Binding-site contacts:
Ligand atom CD2 contacts residue PLP1 of chain 2.J at 4.0 Å.
Ligand atom CZ2 contacts residue HIS329 of chain 2.B at 3.7 Å.
Ligand atom NE1 contacts residue LYS330 of chain 2.B at 3.9 Å.
Ligand atom NE1 contacts residue PLP1 of chain 2.J at 3.5 Å (h-bond).
Ligand atom CB contacts residue PHE127 of chain 2.A at 3.6 Å (hydrophobic).
Ligand atom CH2 contacts residue LEU336 of chain 2.B at 4.1 Å (hydrophobic).
Ligand atom CZ3 contacts residue PHE104 of chain 2.B at 3.2 Å (hydrophobic).
Ligand atom CH2 contacts residue LYS330 of chain 2.B at 3.6 Å.
Ligand atom CE2 contacts residue VAL125 of chain 2.A at 3.8 Å (hydrophobic).
Ligand atom CD1 contacts residue GLY381 of chain 2.A at 4.1 Å.
Ligand atom CA contacts residue PLP1 of chain 2.J at 3.5 Å.
Ligand atom CG contacts residue PHE127 of chain 2.A at 3.7 Å (hydrophobic).
Ligand atom CG contacts residue LYS330 of chain 2.B at 3.7 Å.
Ligand atom CZ2 contacts residue VAL125 of chain 2.A at 3.9 Å (hydrophobic).
Ligand atom NE1 contacts residue VAL125 of chain 2.A at 3.9 Å.
Ligand atom CD2 contacts residue LYS330 of chain 2.B at 3.4 Å.
Ligand atom CE2 contacts residue LYS330 of chain 2.B at 3.5 Å.
Ligand atom NE1 contacts residue GLY381 of chain 2.A at 3.7 Å.
Ligand atom CD1 contacts residue PHE127 of chain 2.A at 3.9 Å (hydrophobic).
Ligand atom CD1 contacts residue PLP1 of chain 2.J at 3.4 Å.
Ligand atom CZ2 contacts residue LYS330 of chain 2.B at 3.9 Å.
Ligand atom CE3 contacts residue TRP95 of chain 2.B at 3.9 Å (hydrophobic).
Ligand atom N1 contacts residue THR273 of chain 2.B at 4.1 Å.
Ligand atom N1 contacts residue HIS214 of chain 2.B at 3.6 Å (h-bond).
Ligand atom CE3 contacts residue LYS330 of chain 2.B at 3.7 Å.
Ligand atom N1 contacts residue TYR359 of chain 2.A at 1.3 Å (h-bond).
Ligand atom CA contacts residue HIS214 of chain 2.B at 4.2 Å.
Ligand atom CZ3 contacts residue VAL125 of chain 2.A at 4.0 Å (hydrophobic).
Ligand atom CG contacts residue PLP1 of chain 2.J at 3.5 Å.
Ligand atom CZ3 contacts residue PRO105 of chain 2.B at 4.0 Å (hydrophobic).
Ligand atom CB contacts residue TYR359 of chain 2.A at 3.8 Å (hydrophobic).
Ligand atom CA contacts residue VAL380 of chain 2.A at 4.1 Å (hydrophobic).
Ligand atom CA contacts residue TYR359 of chain 2.A at 2.6 Å (hydrophobic).
Ligand atom CB contacts residue PLP1 of chain 2.J at 3.8 Å.
Ligand atom CZ3 contacts residue TRP95 of chain 2.B at 3.9 Å (hydrophobic).
Ligand atom CH2 contacts residue VAL125 of chain 2.A at 3.6 Å (hydrophobic).
Ligand atom CD1 contacts residue LYS330 of chain 2.B at 4.0 Å.
Ligand atom CH2 contacts residue HIS329 of chain 2.B at 3.6 Å.
Ligand atom CE3 contacts residue PHE104 of chain 2.B at 3.2 Å (hydrophobic).
Ligand atom CZ3 contacts residue LYS330 of chain 2.B at 3.7 Å.

A small-molecule ligand and the protein it binds are described below.
Small molecule (SMILES): NCCc1c[nH]c2ccccc12

Sequence of chain 2.B:
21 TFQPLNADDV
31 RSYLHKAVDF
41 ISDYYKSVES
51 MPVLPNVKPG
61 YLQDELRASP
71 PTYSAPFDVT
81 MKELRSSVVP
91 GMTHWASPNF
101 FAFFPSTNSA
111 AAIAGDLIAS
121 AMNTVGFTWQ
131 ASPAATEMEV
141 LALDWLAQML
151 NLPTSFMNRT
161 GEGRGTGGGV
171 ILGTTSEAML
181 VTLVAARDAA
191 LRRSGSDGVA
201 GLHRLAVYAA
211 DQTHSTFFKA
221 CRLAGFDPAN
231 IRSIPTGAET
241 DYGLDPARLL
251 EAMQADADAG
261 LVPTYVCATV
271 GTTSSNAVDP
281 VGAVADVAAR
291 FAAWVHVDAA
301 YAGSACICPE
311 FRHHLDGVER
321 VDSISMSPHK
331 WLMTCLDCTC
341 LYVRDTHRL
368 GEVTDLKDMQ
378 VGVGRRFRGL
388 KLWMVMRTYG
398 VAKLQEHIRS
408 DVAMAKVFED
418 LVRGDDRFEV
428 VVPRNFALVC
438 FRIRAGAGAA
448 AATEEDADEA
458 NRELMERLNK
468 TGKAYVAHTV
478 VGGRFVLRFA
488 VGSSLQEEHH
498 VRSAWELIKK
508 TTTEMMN

Sequence of chain 2.A:
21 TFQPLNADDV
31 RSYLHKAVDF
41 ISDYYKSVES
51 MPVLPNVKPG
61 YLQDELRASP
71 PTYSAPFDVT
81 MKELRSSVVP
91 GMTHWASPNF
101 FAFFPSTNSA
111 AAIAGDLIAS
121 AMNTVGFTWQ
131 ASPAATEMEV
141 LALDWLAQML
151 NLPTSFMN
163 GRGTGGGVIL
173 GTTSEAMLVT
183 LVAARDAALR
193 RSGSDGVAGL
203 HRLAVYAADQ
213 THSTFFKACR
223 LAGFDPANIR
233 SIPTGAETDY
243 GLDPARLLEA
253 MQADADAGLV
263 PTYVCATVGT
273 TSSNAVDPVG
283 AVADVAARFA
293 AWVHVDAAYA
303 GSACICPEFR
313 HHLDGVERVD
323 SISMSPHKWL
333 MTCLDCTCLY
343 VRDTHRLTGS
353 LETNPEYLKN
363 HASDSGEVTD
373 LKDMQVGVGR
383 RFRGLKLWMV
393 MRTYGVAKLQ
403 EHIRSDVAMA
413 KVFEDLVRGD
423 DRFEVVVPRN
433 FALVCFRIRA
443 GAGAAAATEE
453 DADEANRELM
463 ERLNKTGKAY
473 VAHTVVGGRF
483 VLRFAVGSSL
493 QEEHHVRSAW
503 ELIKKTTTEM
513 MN